Sequence of chain 1.A:
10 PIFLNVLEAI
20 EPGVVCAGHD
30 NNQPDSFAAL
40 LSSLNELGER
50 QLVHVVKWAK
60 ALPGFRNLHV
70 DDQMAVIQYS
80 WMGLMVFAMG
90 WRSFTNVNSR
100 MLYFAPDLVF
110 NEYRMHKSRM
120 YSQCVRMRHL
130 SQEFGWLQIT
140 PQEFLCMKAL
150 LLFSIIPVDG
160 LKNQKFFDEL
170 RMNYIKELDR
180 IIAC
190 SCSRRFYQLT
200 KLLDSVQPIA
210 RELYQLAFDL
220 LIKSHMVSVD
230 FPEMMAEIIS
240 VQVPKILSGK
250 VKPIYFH

A small-molecule ligand and the protein it binds are described below.
Small molecule (SMILES): C[C@]12CCC(=O)C[C@@H]1CC[C@@H]1[C@@H]2CC[C@]2(C)[C@@H](O)CC[C@@H]12

Binding-site contacts:
Ligand atom C6 contacts residue PHE103 of chain 1.A at 4.1 Å (hydrophobic).
Ligand atom C19 contacts residue MET84 of chain 1.A at 3.7 Å (hydrophobic).
Ligand atom C1 contacts residue LEU46 of chain 1.A at 4.0 Å (hydrophobic).
Ligand atom C18 contacts residue ALA216 of chain 1.A at 3.7 Å (hydrophobic).
Ligand atom C16 contacts residue LEU40 of chain 1.A at 4.1 Å (hydrophobic).
Ligand atom C18 contacts residue MET81 of chain 1.A at 3.7 Å (hydrophobic).
Ligand atom C19 contacts residue MET81 of chain 1.A at 4.0 Å (hydrophobic).
Ligand atom C13 contacts residue ASN44 of chain 1.A at 3.8 Å.
Ligand atom C3 contacts residue LEU46 of chain 1.A at 4.2 Å (hydrophobic).
Ligand atom O17 contacts residue ALA216 of chain 1.A at 3.9 Å.
Ligand atom O17 contacts residue ASN44 of chain 1.A at 2.8 Å (h-bond).
Ligand atom C11 contacts residue LEU43 of chain 1.A at 3.4 Å (hydrophobic).
Ligand atom O17 contacts residue LEU219 of chain 1.A at 4.2 Å.
Ligand atom C6 contacts residue VAL85 of chain 1.A at 4.0 Å (hydrophobic).
Ligand atom C4 contacts residue MET84 of chain 1.A at 4.0 Å (hydrophobic).
Ligand atom C3 contacts residue PHE103 of chain 1.A at 3.9 Å (hydrophobic).
Ligand atom C4 contacts residue PHE103 of chain 1.A at 3.8 Å (hydrophobic).
Ligand atom C5 contacts residue PHE103 of chain 1.A at 3.8 Å (hydrophobic).
Ligand atom O3 contacts residue ARG91 of chain 1.A at 3.1 Å (salt-bridge).
Ligand atom C2 contacts residue GLN50 of chain 1.A at 3.2 Å.
Ligand atom C2 contacts residue LEU46 of chain 1.A at 3.8 Å (hydrophobic).
Ligand atom C11 contacts residue MET234 of chain 1.A at 3.7 Å (hydrophobic).
Ligand atom C2 contacts residue MET84 of chain 1.A at 4.1 Å (hydrophobic).
Ligand atom O3 contacts residue LEU46 of chain 1.A at 3.9 Å.
Ligand atom C17 contacts residue LEU40 of chain 1.A at 3.9 Å (hydrophobic).
Ligand atom C18 contacts residue MET234 of chain 1.A at 4.0 Å (hydrophobic).
Ligand atom C1 contacts residue LEU43 of chain 1.A at 4.0 Å (hydrophobic).
Ligand atom C3 contacts residue GLN50 of chain 1.A at 3.7 Å.
Ligand atom C12 contacts residue MET234 of chain 1.A at 3.6 Å (hydrophobic).
Ligand atom C17 contacts residue ASN44 of chain 1.A at 3.3 Å.
Ligand atom O3 contacts residue PHE103 of chain 1.A at 3.7 Å.
Ligand atom C1 contacts residue GLY47 of chain 1.A at 4.0 Å.
Ligand atom O17 contacts residue PHE230 of chain 1.A at 3.9 Å.
Ligand atom C9 contacts residue LEU43 of chain 1.A at 4.1 Å (hydrophobic).
Ligand atom C3 contacts residue MET84 of chain 1.A at 4.1 Å (hydrophobic).
Ligand atom O3 contacts residue MET88 of chain 1.A at 3.5 Å.
Ligand atom O3 contacts residue MET84 of chain 1.A at 4.0 Å.
Ligand atom C12 contacts residue LEU43 of chain 1.A at 3.5 Å (hydrophobic).
Ligand atom O3 contacts residue GLN50 of chain 1.A at 3.6 Å (h-bond).
Ligand atom C12 contacts residue ASN44 of chain 1.A at 3.3 Å.